Sequence of chain 5.G:
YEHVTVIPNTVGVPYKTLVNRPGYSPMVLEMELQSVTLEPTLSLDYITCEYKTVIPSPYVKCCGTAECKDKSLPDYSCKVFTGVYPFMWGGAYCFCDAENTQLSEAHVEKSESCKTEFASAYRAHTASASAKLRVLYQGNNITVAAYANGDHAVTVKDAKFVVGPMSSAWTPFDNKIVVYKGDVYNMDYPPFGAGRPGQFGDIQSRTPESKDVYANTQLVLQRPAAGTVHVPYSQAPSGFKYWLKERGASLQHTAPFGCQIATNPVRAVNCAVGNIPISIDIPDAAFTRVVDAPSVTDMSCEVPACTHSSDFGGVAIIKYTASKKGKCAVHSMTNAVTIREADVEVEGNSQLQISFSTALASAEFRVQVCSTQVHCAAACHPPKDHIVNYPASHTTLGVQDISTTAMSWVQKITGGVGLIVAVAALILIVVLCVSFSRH

The small molecule below binds the protein below.
Small molecule (SMILES): CC(=O)N[C@@H]1[C@@H](O)[C@H](O)[C@@H](CO)O[C@H]1O

Sequence of chain 5.H:
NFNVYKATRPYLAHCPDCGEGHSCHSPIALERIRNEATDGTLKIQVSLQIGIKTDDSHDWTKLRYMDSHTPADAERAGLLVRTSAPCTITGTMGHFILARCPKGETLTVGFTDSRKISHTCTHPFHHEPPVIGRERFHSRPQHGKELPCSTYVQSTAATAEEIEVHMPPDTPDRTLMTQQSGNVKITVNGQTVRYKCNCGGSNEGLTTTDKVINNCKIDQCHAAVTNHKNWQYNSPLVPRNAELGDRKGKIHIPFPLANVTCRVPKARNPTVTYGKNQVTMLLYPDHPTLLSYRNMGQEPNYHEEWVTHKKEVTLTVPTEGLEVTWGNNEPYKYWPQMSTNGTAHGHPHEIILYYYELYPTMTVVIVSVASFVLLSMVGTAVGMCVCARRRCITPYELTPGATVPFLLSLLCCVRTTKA

Binding-site contacts:
Ligand atom C5 contacts residue THR116 of chain 5.G at 4.5 Å.
Ligand atom N2 contacts residue ASN259 of chain 5.H at 2.9 Å (h-bond).
Ligand atom C2 contacts residue ASN259 of chain 5.H at 2.4 Å.
Ligand atom C6 contacts residue LYS115 of chain 5.G at 4.1 Å.
Ligand atom O6 contacts residue LYS115 of chain 5.G at 4.2 Å.
Ligand atom O5 contacts residue THR116 of chain 5.G at 3.9 Å.
Ligand atom O6 contacts residue THR116 of chain 5.G at 3.3 Å.
Ligand atom C5 contacts residue ASN259 of chain 5.H at 3.6 Å.
Ligand atom C4 contacts residue ASN259 of chain 5.H at 4.2 Å.
Ligand atom O7 contacts residue ASN259 of chain 5.H at 2.9 Å (h-bond).
Ligand atom O7 contacts residue LYS181 of chain 5.G at 4.2 Å.
Ligand atom C6 contacts residue THR116 of chain 5.G at 3.8 Å.
Ligand atom C3 contacts residue ASN259 of chain 5.H at 3.8 Å.
Ligand atom O5 contacts residue ASN259 of chain 5.H at 2.3 Å (h-bond).
Ligand atom C1 contacts residue ASN259 of chain 5.H at 1.4 Å.
Ligand atom C8 contacts residue ASN259 of chain 5.H at 4.4 Å.
Ligand atom C7 contacts residue ASN259 of chain 5.H at 3.1 Å.